Sequence of chain 1.B:
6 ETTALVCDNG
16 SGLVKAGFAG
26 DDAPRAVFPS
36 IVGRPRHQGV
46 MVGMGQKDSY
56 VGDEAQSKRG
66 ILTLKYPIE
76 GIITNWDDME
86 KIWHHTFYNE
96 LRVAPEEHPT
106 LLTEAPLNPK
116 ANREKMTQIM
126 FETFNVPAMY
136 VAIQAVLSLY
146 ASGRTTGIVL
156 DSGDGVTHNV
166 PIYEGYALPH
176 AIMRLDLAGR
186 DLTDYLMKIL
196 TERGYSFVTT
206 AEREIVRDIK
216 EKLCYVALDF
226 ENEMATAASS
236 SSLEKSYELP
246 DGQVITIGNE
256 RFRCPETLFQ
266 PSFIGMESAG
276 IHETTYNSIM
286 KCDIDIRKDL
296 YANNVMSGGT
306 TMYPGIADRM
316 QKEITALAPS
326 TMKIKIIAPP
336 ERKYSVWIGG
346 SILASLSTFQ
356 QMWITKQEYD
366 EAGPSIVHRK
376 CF

Sequence of chain 1.I:
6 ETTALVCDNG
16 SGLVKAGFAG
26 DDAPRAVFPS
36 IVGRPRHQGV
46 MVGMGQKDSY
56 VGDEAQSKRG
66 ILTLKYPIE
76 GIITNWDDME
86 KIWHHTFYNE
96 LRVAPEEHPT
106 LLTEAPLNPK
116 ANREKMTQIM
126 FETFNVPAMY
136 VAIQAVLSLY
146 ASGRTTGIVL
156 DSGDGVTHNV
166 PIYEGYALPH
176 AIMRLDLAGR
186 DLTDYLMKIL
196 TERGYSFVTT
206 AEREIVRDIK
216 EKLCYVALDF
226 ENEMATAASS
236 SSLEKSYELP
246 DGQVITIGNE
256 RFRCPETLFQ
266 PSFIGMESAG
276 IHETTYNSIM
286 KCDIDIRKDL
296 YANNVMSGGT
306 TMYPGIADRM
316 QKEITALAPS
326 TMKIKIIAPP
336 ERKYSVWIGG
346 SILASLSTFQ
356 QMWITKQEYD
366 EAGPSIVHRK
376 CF

Binding-site contacts:
Ligand atom CH2 contacts residue PRO114 of chain 1.I at 3.9 Å (hydrophobic).
Ligand atom NE1 contacts residue ILE77 of chain 1.I at 4.0 Å.
Ligand atom CG contacts residue ILE77 of chain 1.I at 3.8 Å (hydrophobic).
Ligand atom CA contacts residue GLU74 of chain 1.I at 4.3 Å.
Ligand atom CH2 contacts residue ILE77 of chain 1.I at 4.2 Å (hydrophobic).
Ligand atom O contacts residue THR79 of chain 1.I at 4.4 Å.
Ligand atom CE2 contacts residue ILE77 of chain 1.I at 3.6 Å (hydrophobic).
Ligand atom CH2 contacts residue ARG179 of chain 1.I at 4.3 Å.
Ligand atom CZ3 contacts residue ILE77 of chain 1.I at 4.1 Å (hydrophobic).
Ligand atom CB contacts residue GLU74 of chain 1.I at 3.5 Å.
Ligand atom OD1 contacts residue HIC75 of chain 1.I at 4.2 Å.
Ligand atom CD2 contacts residue ILE77 of chain 1.I at 3.5 Å (hydrophobic).
Ligand atom N contacts residue GLU74 of chain 1.I at 4.5 Å.
Ligand atom CB contacts residue THR79 of chain 1.I at 4.0 Å.
Ligand atom CD contacts residue HIC75 of chain 1.I at 4.2 Å.
Ligand atom O contacts residue ARG292 of chain 1.B at 4.2 Å.
Ligand atom OG1 contacts residue ARG292 of chain 1.B at 4.1 Å.
Ligand atom CB contacts residue ILE77 of chain 1.I at 4.3 Å (hydrophobic).
Ligand atom CA contacts residue THR79 of chain 1.I at 4.3 Å.
Ligand atom CA contacts residue ILE77 of chain 1.I at 4.0 Å (hydrophobic).
Ligand atom CH2 contacts residue ASN113 of chain 1.I at 4.2 Å.
Ligand atom CZ3 contacts residue PRO114 of chain 1.I at 3.5 Å (hydrophobic).
Ligand atom CE3 contacts residue ILE77 of chain 1.I at 3.8 Å (hydrophobic).
Ligand atom CE3 contacts residue PRO114 of chain 1.I at 3.7 Å (hydrophobic).
Ligand atom N contacts residue ILE77 of chain 1.I at 4.0 Å.
Ligand atom CD1 contacts residue ILE77 of chain 1.I at 4.1 Å (hydrophobic).
Ligand atom CH2 contacts residue LEU112 of chain 1.I at 4.2 Å (hydrophobic).
Ligand atom CG contacts residue HIC75 of chain 1.I at 4.1 Å.
Ligand atom CZ2 contacts residue ILE77 of chain 1.I at 4.0 Å (hydrophobic).
Ligand atom CB contacts residue HIC75 of chain 1.I at 4.2 Å.
Ligand atom OG1 contacts residue ILE289 of chain 1.B at 4.0 Å.
Ligand atom CZ2 contacts residue ARG179 of chain 1.I at 3.7 Å.

A small-molecule ligand and the protein it binds are described below.
Small molecule (SMILES): C[C@@H]1NC(=O)[C@H](C[C@@](C)(O)CO)NC(=O)[C@@H]2CC3=C(N=C4C=CC=CC43)SC[C@H](NC(=O)[C@@H]([C@H](C)O)NC1=O)C(=O)N1C[C@H](O)C[C@H]1C(=O)N[C@@H](C)C(=O)N2